A small-molecule ligand and the protein it binds are described below.
Small molecule (SMILES): C[C@]12CCC(=O)C=C1CC[C@@H]1[C@@H]2CC[C@]2(C)C(=O)CC[C@@H]12

Binding-site contacts:
Ligand atom C4 contacts residue ASN99 of chain 2.A at 4.3 Å.
Ligand atom O2 contacts residue PHE86 of chain 2.A at 3.1 Å.
Ligand atom C16 contacts residue VAL95 of chain 2.A at 4.2 Å (hydrophobic).
Ligand atom C15 contacts residue PHE116 of chain 2.A at 4.1 Å (hydrophobic).
Ligand atom C3 contacts residue MET112 of chain 2.A at 3.8 Å (hydrophobic).
Ligand atom C7 contacts residue VAL95 of chain 2.A at 4.0 Å (hydrophobic).
Ligand atom O1 contacts residue PHE82 of chain 2.A at 3.7 Å.
Ligand atom C15 contacts residue VAL95 of chain 2.A at 4.3 Å (hydrophobic).
Ligand atom C3 contacts residue TYR14 of chain 2.A at 3.2 Å (hydrophobic).
Ligand atom C4 contacts residue MET112 of chain 2.A at 4.3 Å (hydrophobic).
Ligand atom O1 contacts residue MET112 of chain 2.A at 3.3 Å.
Ligand atom C11 contacts residue LEU63 of chain 2.A at 4.4 Å (hydrophobic).
Ligand atom C2 contacts residue LEU18 of chain 2.A at 4.1 Å (hydrophobic).
Ligand atom C1 contacts residue LEU18 of chain 2.A at 4.3 Å (hydrophobic).
Ligand atom C7 contacts residue PHE116 of chain 2.A at 3.5 Å (hydrophobic).
Ligand atom C2 contacts residue TYR14 of chain 2.A at 3.4 Å (hydrophobic).
Ligand atom C12 contacts residue SER58 of chain 2.A at 4.1 Å.
Ligand atom C19 contacts residue ASN38 of chain 2.A at 3.6 Å.
Ligand atom C19 contacts residue SER58 of chain 2.A at 3.5 Å.
Ligand atom C17 contacts residue PHE86 of chain 2.A at 3.8 Å (hydrophobic).
Ligand atom O1 contacts residue ASN99 of chain 2.A at 2.9 Å (h-bond).
Ligand atom C3 contacts residue PHE82 of chain 2.A at 4.2 Å (hydrophobic).
Ligand atom C10 contacts residue ASN38 of chain 2.A at 4.1 Å.
Ligand atom C6 contacts residue PHE116 of chain 2.A at 3.4 Å (hydrophobic).
Ligand atom O1 contacts residue LEU18 of chain 2.A at 4.3 Å.
Ligand atom C7 contacts residue PRO97 of chain 2.A at 4.5 Å (hydrophobic).
Ligand atom C2 contacts residue TYR55 of chain 2.A at 3.8 Å (hydrophobic).
Ligand atom C16 contacts residue PHE86 of chain 2.A at 4.2 Å (hydrophobic).
Ligand atom C8 contacts residue PHE116 of chain 2.A at 4.3 Å (hydrophobic).
Ligand atom C6 contacts residue ASN38 of chain 2.A at 3.2 Å.
Ligand atom C7 contacts residue ASN38 of chain 2.A at 4.3 Å.
Ligand atom C4 contacts residue PHE82 of chain 2.A at 4.0 Å (hydrophobic).
Ligand atom C4 contacts residue ASN38 of chain 2.A at 3.5 Å.
Ligand atom C11 contacts residue SER58 of chain 2.A at 3.7 Å.
Ligand atom C19 contacts residue PHE54 of chain 2.A at 3.3 Å (hydrophobic).
Ligand atom C3 contacts residue ASN99 of chain 2.A at 4.0 Å.
Ligand atom O1 contacts residue TYR14 of chain 2.A at 2.4 Å (h-bond).
Ligand atom C6 contacts residue PRO97 of chain 2.A at 3.9 Å (hydrophobic).
Ligand atom C5 contacts residue ASN38 of chain 2.A at 3.3 Å.
Ligand atom C3 contacts residue ASN38 of chain 2.A at 4.3 Å.

Sequence of chain 2.A:
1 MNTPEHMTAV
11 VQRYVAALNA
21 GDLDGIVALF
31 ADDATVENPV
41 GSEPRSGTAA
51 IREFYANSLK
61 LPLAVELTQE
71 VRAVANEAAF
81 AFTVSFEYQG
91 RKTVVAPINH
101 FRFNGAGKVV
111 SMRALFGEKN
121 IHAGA